Sequence of chain 1.B:
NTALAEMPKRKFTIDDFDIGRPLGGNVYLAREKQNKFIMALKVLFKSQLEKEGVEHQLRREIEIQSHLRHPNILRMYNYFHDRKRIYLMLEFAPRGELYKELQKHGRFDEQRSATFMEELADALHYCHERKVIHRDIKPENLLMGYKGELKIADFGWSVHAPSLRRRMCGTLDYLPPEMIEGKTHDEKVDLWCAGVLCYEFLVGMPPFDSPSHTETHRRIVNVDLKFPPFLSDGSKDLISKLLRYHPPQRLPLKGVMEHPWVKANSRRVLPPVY

Binding-site contacts:
Ligand atom C2 contacts residue GLU95 of chain 1.B at 3.0 Å.
Ligand atom CAF contacts residue GLN69 of chain 1.B at 3.5 Å.
Ligand atom CAD contacts residue GLN69 of chain 1.B at 3.2 Å.
Ligand atom CAC contacts residue GLN69 of chain 1.B at 3.1 Å.
Ligand atom CAD contacts residue PHE159 of chain 1.B at 3.3 Å (hydrophobic).
Ligand atom CAF contacts residue ALA157 of chain 1.B at 3.7 Å (hydrophobic).
Ligand atom CAI contacts residue LYS46 of chain 1.B at 3.5 Å.
Ligand atom NAX contacts residue LEU94 of chain 1.B at 3.6 Å.
Ligand atom NAX contacts residue ALA157 of chain 1.B at 3.5 Å (h-bond).
Ligand atom CBC contacts residue ALA157 of chain 1.B at 3.6 Å (hydrophobic).
Ligand atom CAH contacts residue LEU78 of chain 1.B at 3.6 Å (hydrophobic).
Ligand atom CAF contacts residue GLU65 of chain 1.B at 3.5 Å.
Ligand atom OAB contacts residue LYS46 of chain 1.B at 2.9 Å (salt-bridge).
Ligand atom CAG contacts residue LYS46 of chain 1.B at 3.4 Å.
Ligand atom CBF contacts residue LYS46 of chain 1.B at 3.5 Å.
Ligand atom C2 contacts residue ALA97 of chain 1.B at 3.5 Å (hydrophobic).
Ligand atom CAJ contacts residue LEU147 of chain 1.B at 3.5 Å (hydrophobic).
Ligand atom OBB contacts residue GLY100 of chain 1.B at 3.3 Å.
Ligand atom CAH contacts residue ALA157 of chain 1.B at 3.4 Å (hydrophobic).
Ligand atom CAF contacts residue ASP158 of chain 1.B at 3.6 Å.
Ligand atom CAC contacts residue GLU65 of chain 1.B at 3.2 Å.
Ligand atom N3 contacts residue PHE96 of chain 1.B at 3.5 Å.
Ligand atom CBD contacts residue LEU94 of chain 1.B at 3.5 Å (hydrophobic).
Ligand atom CAE contacts residue GLN69 of chain 1.B at 3.3 Å.
Ligand atom NAX contacts residue LYS46 of chain 1.B at 3.4 Å (salt-bridge).
Ligand atom CAM contacts residue PHE96 of chain 1.B at 3.6 Å (hydrophobic).
Ligand atom N3 contacts residue ALA97 of chain 1.B at 2.9 Å (h-bond).
Ligand atom N1 contacts residue LEU147 of chain 1.B at 3.6 Å.
Ligand atom CBC contacts residue LYS46 of chain 1.B at 3.0 Å.
Ligand atom CAE contacts residue MET80 of chain 1.B at 3.7 Å (hydrophobic).
Ligand atom CAD contacts residue GLU65 of chain 1.B at 3.0 Å.
Ligand atom CAI contacts residue LEU94 of chain 1.B at 3.3 Å (hydrophobic).
Ligand atom CAM contacts residue ALA97 of chain 1.B at 3.0 Å (hydrophobic).
Ligand atom CAA contacts residue GLU101 of chain 1.B at 3.6 Å.
Ligand atom CAK contacts residue VAL31 of chain 1.B at 3.3 Å (hydrophobic).
Ligand atom CBF contacts residue GLN69 of chain 1.B at 3.7 Å.
Ligand atom C6 contacts residue LEU147 of chain 1.B at 3.6 Å (hydrophobic).
Ligand atom CAO contacts residue PRO98 of chain 1.B at 3.4 Å (hydrophobic).
Ligand atom CAF contacts residue PHE159 of chain 1.B at 3.2 Å (hydrophobic).
Ligand atom CAG contacts residue GLN69 of chain 1.B at 3.6 Å.

The small molecule below binds the protein below.
Small molecule (SMILES): COc1cc2c(Nc3ccc(NC(=O)c4ccccc4)cc3)ncnc2cc1OCCCN1CCOCC1